Binding-site contacts:
Ligand atom C5 contacts residue TRP337 of chain 1.C at 4.1 Å (hydrophobic).
Ligand atom C6 contacts residue TRP264 of chain 1.C at 4.1 Å (hydrophobic).
Ligand atom C1' contacts residue GLU314 of chain 1.C at 3.7 Å.
Ligand atom C4 contacts residue GLU82 of chain 1.C at 4.0 Å.
Ligand atom O4 contacts residue HIS70 of chain 1.C at 2.8 Å (h-bond).
Ligand atom C6 contacts residue GLU314 of chain 1.C at 3.8 Å.
Ligand atom O6 contacts residue TRP337 of chain 1.C at 3.9 Å.
Ligand atom O3 contacts residue GLU82 of chain 1.C at 2.6 Å (salt-bridge).
Ligand atom C1 contacts residue ASN266 of chain 1.C at 3.3 Å.
Ligand atom C2' contacts residue GLU314 of chain 1.C at 3.3 Å.
Ligand atom C4 contacts residue HIS70 of chain 1.C at 3.6 Å.
Ligand atom C6 contacts residue TRP337 of chain 1.C at 3.6 Å (hydrophobic).
Ligand atom C3' contacts residue GLU314 of chain 1.C at 4.0 Å.
Ligand atom O5 contacts residue LYS301 of chain 1.C at 3.4 Å (salt-bridge).
Ligand atom O2 contacts residue ASN266 of chain 1.C at 4.0 Å.
Ligand atom C1 contacts residue LYS301 of chain 1.C at 4.2 Å.
Ligand atom O4 contacts residue HIS146 of chain 1.C at 3.5 Å (h-bond).
Ligand atom O5 contacts residue GLU314 of chain 1.C at 3.9 Å.
Ligand atom O6 contacts residue TRP264 of chain 1.C at 3.9 Å.
Ligand atom C3 contacts residue GLU82 of chain 1.C at 3.6 Å.
Ligand atom O2' contacts residue MET229 of chain 1.C at 3.3 Å.
Ligand atom O3 contacts residue HIS146 of chain 1.C at 3.2 Å.
Ligand atom C2' contacts residue LYS301 of chain 1.C at 3.8 Å.
Ligand atom O1 contacts residue GLU314 of chain 1.C at 3.5 Å (salt-bridge).
Ligand atom O4 contacts residue HIS191 of chain 1.C at 3.6 Å.
Ligand atom C2 contacts residue HIS147 of chain 1.C at 3.6 Å.
Ligand atom C6 contacts residue LYS301 of chain 1.C at 4.1 Å.
Ligand atom O2 contacts residue TRP83 of chain 1.C at 2.9 Å (h-bond).
Ligand atom O4 contacts residue ASN266 of chain 1.C at 4.0 Å.
Ligand atom C2' contacts residue TRP267 of chain 1.C at 3.7 Å (hydrophobic).
Ligand atom C5' contacts residue TRP83 of chain 1.C at 4.2 Å (hydrophobic).
Ligand atom C2' contacts residue ASN266 of chain 1.C at 3.8 Å.
Ligand atom C2 contacts residue ASN266 of chain 1.C at 3.4 Å.
Ligand atom C3' contacts residue TRP267 of chain 1.C at 3.6 Å (hydrophobic).
Ligand atom C4 contacts residue TRP337 of chain 1.C at 4.2 Å (hydrophobic).
Ligand atom O6 contacts residue LYS301 of chain 1.C at 3.1 Å (salt-bridge).
Ligand atom O6 contacts residue GLU314 of chain 1.C at 3.1 Å.
Ligand atom O2 contacts residue HIS147 of chain 1.C at 3.1 Å (h-bond).
Ligand atom C5 contacts residue GLU314 of chain 1.C at 3.4 Å.
Ligand atom O5 contacts residue ASN266 of chain 1.C at 3.4 Å (h-bond).

A small-molecule ligand and the protein it binds are described below.
Small molecule (SMILES): O=[N+]([O-])c1ccc(O[C@@H]2O[C@@H](CO)[C@@H](O)[C@@H](O)[C@@H]2O)cc1

Sequence of chain 1.C:
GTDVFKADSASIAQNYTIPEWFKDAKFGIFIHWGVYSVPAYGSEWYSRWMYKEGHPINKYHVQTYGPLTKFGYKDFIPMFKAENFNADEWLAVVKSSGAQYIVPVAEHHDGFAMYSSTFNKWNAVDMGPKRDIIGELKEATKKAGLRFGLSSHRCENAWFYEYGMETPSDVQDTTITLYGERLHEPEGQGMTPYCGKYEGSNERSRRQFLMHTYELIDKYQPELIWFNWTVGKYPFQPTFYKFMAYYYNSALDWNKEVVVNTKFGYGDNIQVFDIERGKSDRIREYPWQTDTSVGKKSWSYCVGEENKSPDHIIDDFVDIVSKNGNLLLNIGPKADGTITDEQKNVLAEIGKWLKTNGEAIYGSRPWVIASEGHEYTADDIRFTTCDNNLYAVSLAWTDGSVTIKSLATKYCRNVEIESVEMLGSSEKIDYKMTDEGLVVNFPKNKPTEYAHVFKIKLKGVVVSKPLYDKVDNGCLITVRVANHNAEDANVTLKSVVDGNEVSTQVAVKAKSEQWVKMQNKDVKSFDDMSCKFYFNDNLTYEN